Binding-site contacts:
Ligand atom O5P contacts residue HIS341 of chain 1.C at 2.8 Å (h-bond).
Ligand atom O4 contacts residue SER388 of chain 1.C at 3.2 Å.
Ligand atom C contacts residue MG1 of chain 1.L at 2.9 Å.
Ligand atom O3 contacts residue KCX211 of chain 1.C at 2.7 Å (h-bond).
Ligand atom O2P contacts residue GLY414 of chain 1.C at 3.5 Å (h-bond).
Ligand atom O4 contacts residue GLY389 of chain 1.C at 3.0 Å.
Ligand atom O7 contacts residue LYS349 of chain 1.C at 3.0 Å (salt-bridge).
Ligand atom O7 contacts residue GLU68 of chain 1.A at 3.3 Å (salt-bridge).
Ligand atom O6 contacts residue MG1 of chain 1.L at 2.1 Å.
Ligand atom O3P contacts residue THR73 of chain 1.A at 3.4 Å (h-bond).
Ligand atom O3 contacts residue GLU214 of chain 1.C at 3.1 Å (salt-bridge).
Ligand atom O3P contacts residue LYS349 of chain 1.C at 3.0 Å (salt-bridge).
Ligand atom C3 contacts residue SER388 of chain 1.C at 3.5 Å.
Ligand atom O2 contacts residue MG1 of chain 1.L at 2.5 Å.
Ligand atom O4P contacts residue ARG308 of chain 1.C at 2.9 Å (salt-bridge).
Ligand atom O2 contacts residue KCX211 of chain 1.C at 3.2 Å (h-bond).
Ligand atom O3 contacts residue ASN131 of chain 1.A at 3.4 Å (h-bond).
Ligand atom C3 contacts residue MG1 of chain 1.L at 3.4 Å.
Ligand atom C2 contacts residue MG1 of chain 1.L at 3.1 Å.
Ligand atom O2 contacts residue ILE184 of chain 1.C at 3.3 Å.
Ligand atom O1P contacts residue THR73 of chain 1.A at 2.6 Å (h-bond).
Ligand atom O2 contacts residue LYS186 of chain 1.C at 3.4 Å (salt-bridge).
Ligand atom O6P contacts residue ARG308 of chain 1.C at 2.7 Å (salt-bridge).
Ligand atom O3P contacts residue GLY390 of chain 1.C at 2.9 Å (h-bond).
Ligand atom C4 contacts residue ASN131 of chain 1.A at 3.6 Å.
Ligand atom C1 contacts residue SER388 of chain 1.C at 3.6 Å.
Ligand atom O3 contacts residue HIS307 of chain 1.C at 3.0 Å (h-bond).
Ligand atom C contacts residue ASN131 of chain 1.A at 3.3 Å.
Ligand atom O1P contacts residue GLY414 of chain 1.C at 2.9 Å (h-bond).
Ligand atom O2P contacts residue GLY413 of chain 1.C at 2.8 Å (h-bond).
Ligand atom O5P contacts residue SER388 of chain 1.C at 3.2 Å (h-bond).
Ligand atom O1 contacts residue LYS186 of chain 1.C at 3.3 Å (salt-bridge).
Ligand atom C3 contacts residue KCX211 of chain 1.C at 3.3 Å.
Ligand atom O7 contacts residue ASN131 of chain 1.A at 3.5 Å (h-bond).
Ligand atom O3 contacts residue MG1 of chain 1.L at 2.5 Å.
Ligand atom O6 contacts residue GLU214 of chain 1.C at 3.3 Å (salt-bridge).
Ligand atom P1 contacts residue THR73 of chain 1.A at 3.5 Å.
Ligand atom O1P contacts residue LYS186 of chain 1.C at 3.2 Å.
Ligand atom O6 contacts residue LYS188 of chain 1.C at 3.4 Å (salt-bridge).
Ligand atom O6 contacts residue ASN131 of chain 1.A at 2.9 Å (h-bond).

Sequence of chain 1.C:
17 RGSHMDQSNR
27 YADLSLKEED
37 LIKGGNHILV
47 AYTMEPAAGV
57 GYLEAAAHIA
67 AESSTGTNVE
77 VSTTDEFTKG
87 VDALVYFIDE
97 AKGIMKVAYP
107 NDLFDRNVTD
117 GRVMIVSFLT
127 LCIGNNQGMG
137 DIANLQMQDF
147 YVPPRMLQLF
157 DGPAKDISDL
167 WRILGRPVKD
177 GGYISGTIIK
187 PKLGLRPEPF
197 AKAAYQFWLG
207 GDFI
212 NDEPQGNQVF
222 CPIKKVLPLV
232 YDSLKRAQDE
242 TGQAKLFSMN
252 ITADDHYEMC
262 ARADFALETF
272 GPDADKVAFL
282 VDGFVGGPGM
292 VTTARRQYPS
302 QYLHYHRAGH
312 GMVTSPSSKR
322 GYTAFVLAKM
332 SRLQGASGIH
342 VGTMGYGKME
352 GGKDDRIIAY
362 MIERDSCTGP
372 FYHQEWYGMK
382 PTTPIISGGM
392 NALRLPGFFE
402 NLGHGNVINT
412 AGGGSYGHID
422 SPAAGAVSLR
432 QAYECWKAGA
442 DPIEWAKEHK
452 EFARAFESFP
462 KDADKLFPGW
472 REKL

A small-molecule ligand and the protein it binds are described below.
Small molecule (SMILES): O=C(O)[C@@](O)(COP(=O)(O)O)[C@H](O)[C@H](O)COP(=O)(O)O

Sequence of chain 1.A:
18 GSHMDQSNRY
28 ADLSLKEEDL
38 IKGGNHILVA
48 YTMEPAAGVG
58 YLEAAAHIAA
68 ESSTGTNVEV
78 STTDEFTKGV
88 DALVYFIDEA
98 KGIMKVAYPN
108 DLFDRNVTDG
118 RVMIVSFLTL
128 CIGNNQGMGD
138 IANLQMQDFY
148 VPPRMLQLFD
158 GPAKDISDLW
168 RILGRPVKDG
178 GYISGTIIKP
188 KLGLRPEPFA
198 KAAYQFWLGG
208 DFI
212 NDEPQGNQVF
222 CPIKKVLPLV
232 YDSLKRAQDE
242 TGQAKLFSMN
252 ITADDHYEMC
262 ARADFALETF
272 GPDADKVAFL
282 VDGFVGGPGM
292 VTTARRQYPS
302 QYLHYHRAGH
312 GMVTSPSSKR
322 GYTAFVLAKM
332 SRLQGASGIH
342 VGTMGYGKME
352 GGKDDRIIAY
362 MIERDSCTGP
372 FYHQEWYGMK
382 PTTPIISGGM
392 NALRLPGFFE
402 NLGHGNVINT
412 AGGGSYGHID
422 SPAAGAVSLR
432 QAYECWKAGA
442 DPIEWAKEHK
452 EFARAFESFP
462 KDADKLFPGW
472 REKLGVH